Sequence of chain 1.B:
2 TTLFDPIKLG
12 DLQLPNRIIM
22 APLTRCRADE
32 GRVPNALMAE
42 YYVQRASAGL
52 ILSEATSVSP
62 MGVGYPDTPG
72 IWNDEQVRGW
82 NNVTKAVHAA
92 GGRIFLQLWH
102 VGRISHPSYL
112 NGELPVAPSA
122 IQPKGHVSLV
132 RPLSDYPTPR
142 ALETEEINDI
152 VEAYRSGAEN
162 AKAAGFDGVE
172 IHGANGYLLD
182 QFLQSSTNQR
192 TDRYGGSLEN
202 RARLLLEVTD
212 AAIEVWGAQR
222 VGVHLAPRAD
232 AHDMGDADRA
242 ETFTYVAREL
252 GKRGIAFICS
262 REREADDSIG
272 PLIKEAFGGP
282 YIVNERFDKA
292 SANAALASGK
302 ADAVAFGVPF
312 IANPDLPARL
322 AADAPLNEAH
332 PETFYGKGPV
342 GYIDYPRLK

Binding-site contacts:
Ligand atom C5 contacts residue FMN1 of chain 1.H at 3.8 Å.
Ligand atom C2 contacts residue HIS233 of chain 1.B at 3.4 Å.
Ligand atom C7 contacts residue TYR336 of chain 1.B at 4.3 Å (hydrophobic).
Ligand atom C1 contacts residue HIS233 of chain 1.B at 3.8 Å.
Ligand atom O61 contacts residue THR25 of chain 1.B at 3.6 Å.
Ligand atom C4 contacts residue TYR178 of chain 1.B at 3.5 Å (hydrophobic).
Ligand atom C1 contacts residue TYR178 of chain 1.B at 3.9 Å (hydrophobic).
Ligand atom O42 contacts residue FMN1 of chain 1.H at 3.8 Å.
Ligand atom N6 contacts residue THR25 of chain 1.B at 4.3 Å.
Ligand atom N4 contacts residue ASN176 of chain 1.B at 3.0 Å (h-bond).
Ligand atom O41 contacts residue ASN176 of chain 1.B at 3.7 Å.
Ligand atom C3 contacts residue TYR178 of chain 1.B at 3.9 Å (hydrophobic).
Ligand atom O42 contacts residue TYR178 of chain 1.B at 2.8 Å.
Ligand atom N4 contacts residue FMN1 of chain 1.H at 3.3 Å.
Ligand atom N6 contacts residue TYR178 of chain 1.B at 4.2 Å.
Ligand atom O41 contacts residue FMN1 of chain 1.H at 2.2 Å (h-bond).
Ligand atom C2 contacts residue TYR178 of chain 1.B at 4.0 Å (hydrophobic).
Ligand atom N2 contacts residue ALA232 of chain 1.B at 4.0 Å.
Ligand atom O22 contacts residue ALA232 of chain 1.B at 3.9 Å.
Ligand atom O41 contacts residue TYR178 of chain 1.B at 4.0 Å.
Ligand atom C3 contacts residue HIS233 of chain 1.B at 3.8 Å.
Ligand atom C5 contacts residue TYR178 of chain 1.B at 3.4 Å (hydrophobic).
Ligand atom C4 contacts residue FMN1 of chain 1.H at 4.0 Å.
Ligand atom N2 contacts residue HIS233 of chain 1.B at 3.2 Å.
Ligand atom N4 contacts residue TYR178 of chain 1.B at 3.2 Å.
Ligand atom O21 contacts residue ALA232 of chain 1.B at 3.4 Å.
Ligand atom C3 contacts residue ASN176 of chain 1.B at 3.4 Å.
Ligand atom O42 contacts residue HIS173 of chain 1.B at 2.6 Å (h-bond).
Ligand atom C7 contacts residue HIS233 of chain 1.B at 4.1 Å.
Ligand atom O62 contacts residue TYR336 of chain 1.B at 2.6 Å (h-bond).
Ligand atom C4 contacts residue ASN176 of chain 1.B at 3.6 Å.
Ligand atom O42 contacts residue ASN176 of chain 1.B at 2.5 Å (h-bond).
Ligand atom O61 contacts residue TYR178 of chain 1.B at 4.0 Å.
Ligand atom O41 contacts residue HIS173 of chain 1.B at 2.9 Å (h-bond).
Ligand atom O21 contacts residue HIS233 of chain 1.B at 2.4 Å.
Ligand atom N6 contacts residue TYR336 of chain 1.B at 3.8 Å.
Ligand atom O62 contacts residue FMN1 of chain 1.H at 4.1 Å.
Ligand atom C6 contacts residue TYR178 of chain 1.B at 3.5 Å (hydrophobic).
Ligand atom N4 contacts residue HIS173 of chain 1.B at 3.1 Å (h-bond).
Ligand atom O61 contacts residue TYR66 of chain 1.B at 3.7 Å.

This protein binds this small molecule.
Small molecule (SMILES): Cc1c([N+](=O)[O-])cc([N+](=O)[O-])cc1[N+](=O)[O-]